Sequence of chain 2.A:
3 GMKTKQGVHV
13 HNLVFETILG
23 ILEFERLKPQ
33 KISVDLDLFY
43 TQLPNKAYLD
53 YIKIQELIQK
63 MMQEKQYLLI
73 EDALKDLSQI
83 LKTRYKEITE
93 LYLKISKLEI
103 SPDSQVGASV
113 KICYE

Sequence of chain 3.A:
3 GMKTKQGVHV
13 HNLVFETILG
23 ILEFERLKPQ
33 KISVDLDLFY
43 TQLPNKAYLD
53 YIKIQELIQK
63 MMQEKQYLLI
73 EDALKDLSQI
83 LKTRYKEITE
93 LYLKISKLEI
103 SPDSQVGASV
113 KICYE

A protein and the small-molecule ligand that binds it are described below.
Small molecule (SMILES): Nc1nc2nccnc2c(=O)[nH]1

Binding-site contacts:
Ligand atom N4 contacts residue TYR53 of chain 2.A at 3.3 Å (h-bond).
Ligand atom C1 contacts residue TYR53 of chain 2.A at 3.2 Å (hydrophobic).
Ligand atom N1 contacts residue TYR50 of chain 2.A at 3.4 Å.
Ligand atom O4 contacts residue GLU73 of chain 3.A at 3.8 Å.
Ligand atom C4 contacts residue LEU71 of chain 3.A at 3.6 Å (hydrophobic).
Ligand atom N6 contacts residue TYR50 of chain 2.A at 4.0 Å.
Ligand atom N6 contacts residue VAL10 of chain 2.A at 3.9 Å.
Ligand atom N1 contacts residue LEU51 of chain 2.A at 3.6 Å (h-bond).
Ligand atom N4 contacts residue LYS99 of chain 3.A at 3.7 Å.
Ligand atom C2 contacts residue TYR50 of chain 2.A at 3.7 Å (hydrophobic).
Ligand atom C1 contacts residue LEU71 of chain 3.A at 4.1 Å (hydrophobic).
Ligand atom C5 contacts residue ILE23 of chain 3.A at 3.8 Å (hydrophobic).
Ligand atom O4 contacts residue LEU71 of chain 3.A at 3.5 Å.
Ligand atom N6 contacts residue TYR53 of chain 2.A at 4.1 Å.
Ligand atom C3 contacts residue TYR53 of chain 2.A at 3.5 Å (hydrophobic).
Ligand atom N2 contacts residue TYR53 of chain 2.A at 3.8 Å.
Ligand atom N1 contacts residue TYR53 of chain 2.A at 3.2 Å.
Ligand atom N3 contacts residue TYR53 of chain 2.A at 3.5 Å.
Ligand atom N2 contacts residue LEU71 of chain 3.A at 4.0 Å.
Ligand atom C4 contacts residue TYR53 of chain 2.A at 3.6 Å (hydrophobic).
Ligand atom C2 contacts residue ASP52 of chain 2.A at 3.8 Å.
Ligand atom N1 contacts residue ASP52 of chain 2.A at 3.5 Å.
Ligand atom N2 contacts residue GLU73 of chain 3.A at 2.9 Å (salt-bridge).
Ligand atom C3 contacts residue TYR50 of chain 2.A at 3.6 Å (hydrophobic).
Ligand atom N3 contacts residue TYR50 of chain 2.A at 3.7 Å.
Ligand atom O4 contacts residue ILE72 of chain 3.A at 2.9 Å (h-bond).
Ligand atom C3 contacts residue GLU73 of chain 3.A at 3.6 Å.
Ligand atom C4 contacts residue GLU73 of chain 3.A at 3.7 Å.
Ligand atom N3 contacts residue ASP52 of chain 2.A at 2.7 Å (salt-bridge).
Ligand atom C6 contacts residue ASP52 of chain 2.A at 3.2 Å.
Ligand atom N6 contacts residue GLU73 of chain 3.A at 2.7 Å (salt-bridge).
Ligand atom O4 contacts residue LYS99 of chain 3.A at 4.1 Å.
Ligand atom C6 contacts residue ILE54 of chain 2.A at 4.0 Å (hydrophobic).
Ligand atom C2 contacts residue TYR53 of chain 2.A at 3.1 Å (hydrophobic).
Ligand atom C6 contacts residue TYR53 of chain 2.A at 3.5 Å (hydrophobic).
Ligand atom C5 contacts residue TYR53 of chain 2.A at 3.2 Å (hydrophobic).
Ligand atom N4 contacts residue ILE23 of chain 3.A at 3.8 Å.
Ligand atom N6 contacts residue LEU51 of chain 2.A at 2.9 Å (h-bond).
Ligand atom C4 contacts residue ILE72 of chain 3.A at 4.0 Å (hydrophobic).
Ligand atom C3 contacts residue LEU51 of chain 2.A at 3.7 Å (hydrophobic).